The small molecule below binds the protein below.
Small molecule (SMILES): OC[C@@H](O)[C@@H](O)[C@H](O)[C@@H](O)CO

Sequence of chain 1.A:
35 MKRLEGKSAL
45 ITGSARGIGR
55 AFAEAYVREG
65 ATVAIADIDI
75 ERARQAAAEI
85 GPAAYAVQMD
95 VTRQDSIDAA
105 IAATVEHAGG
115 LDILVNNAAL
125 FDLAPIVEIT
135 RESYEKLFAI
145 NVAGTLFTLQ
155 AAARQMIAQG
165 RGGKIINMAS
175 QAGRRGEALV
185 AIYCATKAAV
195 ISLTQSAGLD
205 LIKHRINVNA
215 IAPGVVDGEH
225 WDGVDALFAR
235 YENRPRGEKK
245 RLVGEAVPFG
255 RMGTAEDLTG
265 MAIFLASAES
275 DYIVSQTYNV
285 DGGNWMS

Binding-site contacts:
Ligand atom C6 contacts residue PHE232 of chain 1.A at 3.8 Å (hydrophobic).
Ligand atom C1 contacts residue TYR187 of chain 1.A at 3.7 Å (hydrophobic).
Ligand atom O3 contacts residue GLU181 of chain 1.A at 3.7 Å.
Ligand atom O5 contacts residue PHE232 of chain 1.A at 3.5 Å.
Ligand atom C1 contacts residue SER174 of chain 1.A at 4.1 Å.
Ligand atom O5 contacts residue GLU181 of chain 1.A at 2.8 Å (salt-bridge).
Ligand atom C3 contacts residue TRP225 of chain 1.A at 4.2 Å (hydrophobic).
Ligand atom O5 contacts residue VAL184 of chain 1.A at 4.0 Å.
Ligand atom O3 contacts residue ALA176 of chain 1.A at 4.0 Å.
Ligand atom C5 contacts residue GLU181 of chain 1.A at 2.9 Å.
Ligand atom O4 contacts residue ARG179 of chain 1.A at 3.5 Å (salt-bridge).
Ligand atom C6 contacts residue GLU181 of chain 1.A at 3.5 Å.
Ligand atom O3 contacts residue TYR187 of chain 1.A at 4.2 Å.
Ligand atom O4 contacts residue GLN175 of chain 1.A at 2.8 Å (h-bond).
Ligand atom C6 contacts residue TRP225 of chain 1.A at 4.1 Å (hydrophobic).
Ligand atom O2 contacts residue TRP225 of chain 1.A at 3.3 Å (h-bond).
Ligand atom C1 contacts residue HIS224 of chain 1.A at 3.8 Å.
Ligand atom O2 contacts residue GLN175 of chain 1.A at 3.8 Å.
Ligand atom O2 contacts residue GLY218 of chain 1.A at 3.1 Å (h-bond).
Ligand atom C4 contacts residue GLN175 of chain 1.A at 3.1 Å.
Ligand atom O1 contacts residue GLY218 of chain 1.A at 4.3 Å.
Ligand atom O6 contacts residue VAL247 of chain 1.A at 3.6 Å.
Ligand atom O3 contacts residue VAL184 of chain 1.A at 4.3 Å.
Ligand atom O6 contacts residue GLN175 of chain 1.A at 4.0 Å.
Ligand atom O4 contacts residue GLU181 of chain 1.A at 2.5 Å (salt-bridge).
Ligand atom C5 contacts residue GLN175 of chain 1.A at 4.1 Å.
Ligand atom O4 contacts residue ALA176 of chain 1.A at 4.1 Å.
Ligand atom O1 contacts residue HIS224 of chain 1.A at 2.9 Å (h-bond).
Ligand atom C1 contacts residue PHE125 of chain 1.A at 4.1 Å (hydrophobic).
Ligand atom O1 contacts residue TYR187 of chain 1.A at 3.7 Å.
Ligand atom C5 contacts residue PHE232 of chain 1.A at 4.2 Å (hydrophobic).
Ligand atom C3 contacts residue GLU181 of chain 1.A at 4.3 Å.
Ligand atom O2 contacts residue VAL219 of chain 1.A at 3.7 Å.
Ligand atom C2 contacts residue TRP225 of chain 1.A at 3.5 Å (hydrophobic).
Ligand atom O1 contacts residue TRP225 of chain 1.A at 4.2 Å.
Ligand atom O1 contacts residue SER174 of chain 1.A at 4.2 Å.
Ligand atom O6 contacts residue TRP225 of chain 1.A at 3.9 Å.
Ligand atom O3 contacts residue PHE125 of chain 1.A at 3.5 Å.
Ligand atom O6 contacts residue VAL219 of chain 1.A at 4.1 Å.
Ligand atom C4 contacts residue GLU181 of chain 1.A at 3.5 Å.